Sequence of chain 1.C:
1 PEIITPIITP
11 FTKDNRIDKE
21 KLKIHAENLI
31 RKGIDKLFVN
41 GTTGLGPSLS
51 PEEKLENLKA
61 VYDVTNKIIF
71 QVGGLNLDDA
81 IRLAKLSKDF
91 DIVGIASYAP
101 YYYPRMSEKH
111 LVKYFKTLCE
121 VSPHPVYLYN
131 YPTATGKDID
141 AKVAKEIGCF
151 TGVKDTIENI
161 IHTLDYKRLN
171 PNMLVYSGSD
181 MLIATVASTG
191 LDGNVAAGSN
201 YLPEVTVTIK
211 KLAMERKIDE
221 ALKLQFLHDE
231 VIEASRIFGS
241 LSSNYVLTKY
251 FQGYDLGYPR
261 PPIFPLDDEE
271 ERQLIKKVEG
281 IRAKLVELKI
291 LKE

Binding-site contacts:
Ligand atom CB contacts residue GOL1 of chain 1.L at 4.0 Å.
Ligand atom O contacts residue GLY41 of chain 1.C at 4.2 Å.
Ligand atom OXT contacts residue PRO6 of chain 1.C at 3.7 Å.
Ligand atom C contacts residue TYR129 of chain 1.C at 3.3 Å (hydrophobic).
Ligand atom C contacts residue PRO6 of chain 1.C at 3.4 Å (hydrophobic).
Ligand atom O contacts residue LYS154 of chain 1.C at 3.5 Å (salt-bridge).
Ligand atom CB contacts residue LYS154 of chain 1.C at 2.5 Å.
Ligand atom C contacts residue THR42 of chain 1.C at 3.5 Å.
Ligand atom OXT contacts residue LYS154 of chain 1.C at 2.5 Å (salt-bridge).
Ligand atom O contacts residue TYR129 of chain 1.C at 3.9 Å.
Ligand atom O contacts residue THR43 of chain 1.C at 2.6 Å (h-bond).
Ligand atom CB contacts residue TYR129 of chain 1.C at 4.5 Å (hydrophobic).
Ligand atom CB contacts residue GLY178 of chain 1.C at 4.0 Å.
Ligand atom CA contacts residue PRO6 of chain 1.C at 3.7 Å (hydrophobic).
Ligand atom CB contacts residue THR43 of chain 1.C at 4.3 Å.
Ligand atom CA contacts residue LYS154 of chain 1.C at 1.3 Å.
Ligand atom CB contacts residue VAL195 of chain 1.C at 3.4 Å (hydrophobic).
Ligand atom OXT contacts residue THR43 of chain 1.C at 3.9 Å.
Ligand atom C contacts residue THR43 of chain 1.C at 3.8 Å.
Ligand atom O contacts residue PRO6 of chain 1.C at 3.3 Å.
Ligand atom C contacts residue GLY41 of chain 1.C at 4.2 Å.
Ligand atom CB contacts residue PRO6 of chain 1.C at 3.6 Å (hydrophobic).
Ligand atom CA contacts residue TYR129 of chain 1.C at 3.4 Å (hydrophobic).
Ligand atom O contacts residue GOL1 of chain 1.L at 3.8 Å.
Ligand atom OXT contacts residue THR42 of chain 1.C at 2.8 Å (h-bond).
Ligand atom C contacts residue PHE38 of chain 1.C at 4.4 Å (hydrophobic).
Ligand atom OXT contacts residue TYR129 of chain 1.C at 3.1 Å (h-bond).
Ligand atom OXT contacts residue GLY41 of chain 1.C at 3.2 Å.
Ligand atom CB contacts residue ALA197 of chain 1.C at 4.5 Å (hydrophobic).
Ligand atom OXT contacts residue PHE38 of chain 1.C at 3.5 Å.
Ligand atom O contacts residue THR42 of chain 1.C at 3.4 Å (h-bond).
Ligand atom CA contacts residue VAL195 of chain 1.C at 3.9 Å (hydrophobic).
Ligand atom C contacts residue LYS154 of chain 1.C at 2.3 Å.

A protein and the small-molecule ligand that binds it are described below.
Small molecule (SMILES): CC(=O)C(=O)O